Sequence of chain 1.C:
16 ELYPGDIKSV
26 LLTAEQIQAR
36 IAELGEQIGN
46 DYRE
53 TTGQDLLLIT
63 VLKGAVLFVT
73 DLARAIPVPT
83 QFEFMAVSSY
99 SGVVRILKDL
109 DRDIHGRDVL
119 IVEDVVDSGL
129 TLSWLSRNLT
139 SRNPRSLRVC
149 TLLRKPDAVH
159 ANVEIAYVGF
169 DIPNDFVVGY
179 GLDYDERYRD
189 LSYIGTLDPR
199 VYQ

Binding-site contacts:
Ligand atom C2 contacts residue PHE174 of chain 1.C at 3.5 Å (hydrophobic).
Ligand atom OAI contacts residue GLY66 of chain 1.C at 2.7 Å (h-bond).
Ligand atom OAC contacts residue SER91 of chain 1.C at 3.6 Å.
Ligand atom OAB contacts residue SER126 of chain 1.C at 3.3 Å (h-bond).
Ligand atom OAD contacts residue ASP181 of chain 1.C at 2.7 Å (salt-bridge).
Ligand atom O6 contacts residue LYS153 of chain 1.C at 2.9 Å (salt-bridge).
Ligand atom N1 contacts residue VAL175 of chain 1.C at 2.6 Å (h-bond).
Ligand atom O6 contacts residue VAL175 of chain 1.C at 3.0 Å (h-bond).
Ligand atom N7 contacts residue LYS153 of chain 1.C at 3.1 Å (salt-bridge).
Ligand atom OAB contacts residue THR129 of chain 1.C at 3.0 Å (h-bond).
Ligand atom PBF contacts residue SER126 of chain 1.C at 3.4 Å.
Ligand atom OAG contacts residue SER91 of chain 1.C at 3.7 Å.
Ligand atom OAE contacts residue ASP125 of chain 1.C at 2.7 Å (salt-bridge).
Ligand atom C2 contacts residue ASP181 of chain 1.C at 3.5 Å.
Ligand atom O6 contacts residue PHE174 of chain 1.C at 3.6 Å.
Ligand atom OAD contacts residue MG1 of chain 1.L at 2.3 Å.
Ligand atom PBH contacts residue ARG187 of chain 1.C at 3.7 Å.
Ligand atom OAF contacts residue ASP125 of chain 1.C at 3.2 Å.
Ligand atom C2 contacts residue VAL175 of chain 1.C at 3.5 Å (hydrophobic).
Ligand atom C6 contacts residue PHE174 of chain 1.C at 3.5 Å (hydrophobic).
Ligand atom OAE contacts residue SER126 of chain 1.C at 3.1 Å (h-bond).
Ligand atom C6 contacts residue LYS153 of chain 1.C at 3.7 Å.
Ligand atom OAJ contacts residue LYS65 of chain 1.C at 3.1 Å (salt-bridge).
Ligand atom OAB contacts residue LEU128 of chain 1.C at 3.4 Å (h-bond).
Ligand atom OAJ contacts residue ARG187 of chain 1.C at 3.4 Å (salt-bridge).
Ligand atom N1 contacts residue PHE174 of chain 1.C at 3.4 Å.
Ligand atom C5 contacts residue LYS153 of chain 1.C at 3.7 Å.
Ligand atom O6 contacts residue ASP173 of chain 1.C at 3.7 Å.
Ligand atom OAE contacts residue GLY127 of chain 1.C at 2.8 Å (h-bond).
Ligand atom PBF contacts residue GLY127 of chain 1.C at 3.8 Å.
Ligand atom OAJ contacts residue LEU64 of chain 1.C at 3.6 Å (h-bond).
Ligand atom OAI contacts residue LYS65 of chain 1.C at 3.2 Å (salt-bridge).
Ligand atom PBH contacts residue MG1 of chain 1.L at 3.7 Å.
Ligand atom OAE contacts residue VAL124 of chain 1.C at 3.7 Å.
Ligand atom OAF contacts residue SER126 of chain 1.C at 2.6 Å (h-bond).
Ligand atom OAI contacts residue ARG187 of chain 1.C at 3.6 Å (salt-bridge).
Ligand atom OAD contacts residue ARG187 of chain 1.C at 3.2 Å (salt-bridge).
Ligand atom CAP contacts residue THR129 of chain 1.C at 3.8 Å.
Ligand atom C6 contacts residue VAL175 of chain 1.C at 3.5 Å (hydrophobic).
Ligand atom C8 contacts residue ASP125 of chain 1.C at 3.6 Å.

A small-molecule ligand and the protein it binds are described below.
Small molecule (SMILES): O=c1nc[nH]c2c1ncn2CCN(CCN(CCP(=O)(O)O)CCP(=O)(O)O)CCP(=O)(O)O